Sequence of chain 1.D:
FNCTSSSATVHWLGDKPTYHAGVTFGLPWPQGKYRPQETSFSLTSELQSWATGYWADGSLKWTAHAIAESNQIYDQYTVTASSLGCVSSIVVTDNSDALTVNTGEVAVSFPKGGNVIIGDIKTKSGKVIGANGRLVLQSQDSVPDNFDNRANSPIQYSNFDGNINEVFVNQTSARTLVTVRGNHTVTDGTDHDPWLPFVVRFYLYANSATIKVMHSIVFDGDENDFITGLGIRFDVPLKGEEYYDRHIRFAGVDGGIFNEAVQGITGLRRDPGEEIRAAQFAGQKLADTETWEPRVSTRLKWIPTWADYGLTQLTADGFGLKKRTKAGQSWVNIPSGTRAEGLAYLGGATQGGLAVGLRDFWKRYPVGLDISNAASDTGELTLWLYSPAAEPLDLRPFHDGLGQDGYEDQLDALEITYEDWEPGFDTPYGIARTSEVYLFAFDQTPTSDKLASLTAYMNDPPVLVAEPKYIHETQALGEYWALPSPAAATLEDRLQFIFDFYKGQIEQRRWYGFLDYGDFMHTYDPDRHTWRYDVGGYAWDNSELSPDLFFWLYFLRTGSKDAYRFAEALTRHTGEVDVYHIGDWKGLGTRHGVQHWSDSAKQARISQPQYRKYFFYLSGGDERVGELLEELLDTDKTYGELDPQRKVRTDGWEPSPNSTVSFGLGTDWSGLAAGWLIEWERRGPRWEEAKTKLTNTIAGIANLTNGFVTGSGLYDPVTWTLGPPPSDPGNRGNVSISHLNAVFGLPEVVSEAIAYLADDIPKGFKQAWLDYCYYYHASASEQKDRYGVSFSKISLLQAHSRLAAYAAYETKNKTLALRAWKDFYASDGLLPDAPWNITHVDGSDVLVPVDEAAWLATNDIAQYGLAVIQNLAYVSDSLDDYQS

Sequence of chain 1.A:
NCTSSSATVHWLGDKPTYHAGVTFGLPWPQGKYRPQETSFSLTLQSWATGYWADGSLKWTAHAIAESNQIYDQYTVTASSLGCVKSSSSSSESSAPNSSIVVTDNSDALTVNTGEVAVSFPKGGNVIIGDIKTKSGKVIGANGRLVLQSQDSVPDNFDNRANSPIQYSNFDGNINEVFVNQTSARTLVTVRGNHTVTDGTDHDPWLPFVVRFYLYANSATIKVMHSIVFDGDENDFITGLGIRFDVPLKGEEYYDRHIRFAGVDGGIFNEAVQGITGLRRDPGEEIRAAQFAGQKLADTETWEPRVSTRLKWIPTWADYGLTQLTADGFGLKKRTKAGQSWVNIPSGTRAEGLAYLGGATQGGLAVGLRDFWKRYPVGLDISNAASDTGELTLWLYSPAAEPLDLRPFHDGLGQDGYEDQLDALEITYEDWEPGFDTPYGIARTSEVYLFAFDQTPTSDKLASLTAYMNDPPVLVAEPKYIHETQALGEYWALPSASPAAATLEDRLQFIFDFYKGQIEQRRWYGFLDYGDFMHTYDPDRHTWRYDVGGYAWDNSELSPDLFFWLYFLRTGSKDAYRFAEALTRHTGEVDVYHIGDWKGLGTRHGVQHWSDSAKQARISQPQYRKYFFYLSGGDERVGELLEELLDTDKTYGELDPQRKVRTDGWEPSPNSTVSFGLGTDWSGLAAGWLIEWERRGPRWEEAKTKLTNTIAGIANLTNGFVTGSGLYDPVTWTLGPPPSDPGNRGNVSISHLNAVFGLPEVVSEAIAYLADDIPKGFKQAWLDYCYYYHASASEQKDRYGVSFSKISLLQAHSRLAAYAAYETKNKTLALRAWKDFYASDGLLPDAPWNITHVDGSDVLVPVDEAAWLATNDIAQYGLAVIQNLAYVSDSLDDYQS

This protein binds this small molecule.
Small molecule (SMILES): C[C@@H]1O[C@@H](O)[C@H](O[C@H]2OC(C(=O)O)=C[C@H](O)[C@H]2O)[C@H](O)[C@H]1O

Binding-site contacts:
Ligand atom C3 contacts residue ARG627 of chain 1.D at 3.7 Å.
Ligand atom O3 contacts residue HIS761 of chain 1.D at 3.8 Å.
Ligand atom O6B contacts residue GLU566 of chain 1.D at 3.3 Å (salt-bridge).
Ligand atom C1 contacts residue ARG613 of chain 1.D at 3.9 Å.
Ligand atom O5 contacts residue ARG613 of chain 1.D at 3.1 Å (salt-bridge).
Ligand atom C4 contacts residue TYR437 of chain 1.D at 3.4 Å (hydrophobic).
Ligand atom C3 contacts residue GLN625 of chain 1.D at 4.0 Å.
Ligand atom C6 contacts residue ARG627 of chain 1.D at 3.7 Å.
Ligand atom O4 contacts residue GLN625 of chain 1.D at 2.9 Å (h-bond).
Ligand atom O5 contacts residue TYR437 of chain 1.D at 3.8 Å.
Ligand atom C1 contacts residue ASP439 of chain 1.D at 3.4 Å.
Ligand atom O3 contacts residue LEU762 of chain 1.D at 3.9 Å.
Ligand atom C5 contacts residue TYR437 of chain 1.D at 3.2 Å (hydrophobic).
Ligand atom O6A contacts residue ARG627 of chain 1.D at 3.7 Å.
Ligand atom C6 contacts residue VAL670 of chain 1.D at 3.9 Å (hydrophobic).
Ligand atom O4 contacts residue ARG627 of chain 1.D at 3.2 Å (salt-bridge).
Ligand atom O3 contacts residue ARG627 of chain 1.D at 3.2 Å (salt-bridge).
Ligand atom C4 contacts residue GLN625 of chain 1.D at 3.7 Å.
Ligand atom C6 contacts residue GLN667 of chain 1.D at 3.8 Å.
Ligand atom O3 contacts residue ARG613 of chain 1.D at 3.9 Å.
Ligand atom O5 contacts residue ASP439 of chain 1.D at 4.0 Å.
Ligand atom C6 contacts residue PRO666 of chain 1.D at 3.5 Å (hydrophobic).
Ligand atom C6 contacts residue HIS614 of chain 1.D at 4.0 Å.
Ligand atom C6 contacts residue TYR437 of chain 1.D at 3.4 Å (hydrophobic).
Ligand atom O6B contacts residue ARG613 of chain 1.D at 2.8 Å (salt-bridge).
Ligand atom O6B contacts residue ARG627 of chain 1.D at 3.5 Å (salt-bridge).
Ligand atom O6A contacts residue GLU566 of chain 1.D at 2.8 Å (salt-bridge).
Ligand atom C2 contacts residue ARG613 of chain 1.D at 3.8 Å.
Ligand atom O2 contacts residue LEU433 of chain 1.D at 3.8 Å.
Ligand atom C2 contacts residue TYR437 of chain 1.D at 3.9 Å (hydrophobic).
Ligand atom O1 contacts residue ALA623 of chain 1.D at 3.5 Å.
Ligand atom O6B contacts residue TYR437 of chain 1.D at 3.7 Å.
Ligand atom C5 contacts residue GLN625 of chain 1.D at 3.8 Å.
Ligand atom C5 contacts residue ARG613 of chain 1.D at 4.0 Å.
Ligand atom C6 contacts residue ARG613 of chain 1.D at 3.8 Å.
Ligand atom C6 contacts residue GLU566 of chain 1.D at 3.4 Å.
Ligand atom O6A contacts residue TYR437 of chain 1.D at 3.8 Å.
Ligand atom O6A contacts residue LEU762 of chain 1.D at 3.4 Å.
Ligand atom O1 contacts residue ASP439 of chain 1.D at 2.5 Å (salt-bridge).
Ligand atom O6B contacts residue HIS614 of chain 1.D at 2.8 Å (h-bond).